Binding-site contacts:
Ligand atom N15 contacts residue ANP1 of chain 1.D at 3.6 Å.
Ligand atom S18 contacts residue LYS54 of chain 1.A at 3.6 Å.
Ligand atom C17 contacts residue LEU97 of chain 1.A at 3.4 Å (hydrophobic).
Ligand atom C09 contacts residue ASP164 of chain 1.A at 3.1 Å.
Ligand atom S18 contacts residue LEU97 of chain 1.A at 3.5 Å (h-bond).
Ligand atom S18 contacts residue MET99 of chain 1.A at 3.6 Å.
Ligand atom C11 contacts residue ASP164 of chain 1.A at 3.3 Å.
Ligand atom C14 contacts residue MET99 of chain 1.A at 3.4 Å (hydrophobic).
Ligand atom C21 contacts residue PHE165 of chain 1.A at 3.4 Å (hydrophobic).
Ligand atom C07 contacts residue LEU97 of chain 1.A at 3.7 Å (hydrophobic).
Ligand atom N12 contacts residue ASP164 of chain 1.A at 2.6 Å (salt-bridge).
Ligand atom O08 contacts residue LEU167 of chain 1.A at 3.1 Å.
Ligand atom C17 contacts residue MET99 of chain 1.A at 3.5 Å (hydrophobic).
Ligand atom C23 contacts residue PHE165 of chain 1.A at 3.6 Å (hydrophobic).
Ligand atom C17 contacts residue ILE53 of chain 1.A at 3.6 Å (hydrophobic).
Ligand atom C17 contacts residue ALA52 of chain 1.A at 3.2 Å (hydrophobic).
Ligand atom C16 contacts residue MET99 of chain 1.A at 3.6 Å (hydrophobic).
Ligand atom N15 contacts residue MET99 of chain 1.A at 3.3 Å (h-bond).
Ligand atom C21 contacts residue CYS84 of chain 1.A at 3.4 Å (hydrophobic).
Ligand atom C03 contacts residue LEU97 of chain 1.A at 3.5 Å (hydrophobic).
Ligand atom C07 contacts residue LEU167 of chain 1.A at 3.5 Å (hydrophobic).
Ligand atom O13 contacts residue LEU86 of chain 1.A at 3.6 Å.
Ligand atom C16 contacts residue ALA52 of chain 1.A at 3.7 Å (hydrophobic).
Ligand atom C20 contacts residue ARG85 of chain 1.A at 3.8 Å.
Ligand atom C14 contacts residue ASP164 of chain 1.A at 3.8 Å.
Ligand atom O13 contacts residue LEU97 of chain 1.A at 3.5 Å.
Ligand atom C22 contacts residue MET75 of chain 1.A at 3.7 Å (hydrophobic).
Ligand atom C04 contacts residue LEU97 of chain 1.A at 3.8 Å (hydrophobic).
Ligand atom N12 contacts residue LYS54 of chain 1.A at 3.7 Å.
Ligand atom C14 contacts residue LYS54 of chain 1.A at 3.6 Å.
Ligand atom C24 contacts residue MET75 of chain 1.A at 3.4 Å (hydrophobic).
Ligand atom C22 contacts residue PHE165 of chain 1.A at 3.5 Å (hydrophobic).
Ligand atom C04 contacts residue MET75 of chain 1.A at 3.4 Å (hydrophobic).
Ligand atom C17 contacts residue LYS54 of chain 1.A at 3.2 Å.
Ligand atom C10 contacts residue ASP164 of chain 1.A at 3.5 Å.
Ligand atom C01 contacts residue ILE68 of chain 1.A at 3.6 Å (hydrophobic).
Ligand atom C06 contacts residue ILE68 of chain 1.A at 3.4 Å (hydrophobic).
Ligand atom C05 contacts residue MET75 of chain 1.A at 3.4 Å (hydrophobic).
Ligand atom C20 contacts residue LEU86 of chain 1.A at 3.5 Å (hydrophobic).
Ligand atom C23 contacts residue ASP164 of chain 1.A at 3.5 Å.

The small molecule below binds the protein below.
Small molecule (SMILES): O=C(Nc1nccs1)[C@@H](c1ccccc1)N1Cc2ccccc2C1=O

Sequence of chain 1.A:
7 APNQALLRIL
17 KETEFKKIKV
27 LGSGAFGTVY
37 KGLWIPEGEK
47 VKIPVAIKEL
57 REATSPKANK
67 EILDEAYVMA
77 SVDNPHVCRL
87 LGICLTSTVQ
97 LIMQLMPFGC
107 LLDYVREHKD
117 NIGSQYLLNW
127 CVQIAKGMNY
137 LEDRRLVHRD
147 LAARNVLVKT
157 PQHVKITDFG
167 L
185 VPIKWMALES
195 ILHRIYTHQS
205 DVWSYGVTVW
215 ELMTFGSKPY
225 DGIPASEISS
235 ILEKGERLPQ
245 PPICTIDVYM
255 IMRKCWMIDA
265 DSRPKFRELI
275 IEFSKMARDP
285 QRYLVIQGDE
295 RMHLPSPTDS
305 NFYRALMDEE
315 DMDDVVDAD